Sequence of chain 55.A:
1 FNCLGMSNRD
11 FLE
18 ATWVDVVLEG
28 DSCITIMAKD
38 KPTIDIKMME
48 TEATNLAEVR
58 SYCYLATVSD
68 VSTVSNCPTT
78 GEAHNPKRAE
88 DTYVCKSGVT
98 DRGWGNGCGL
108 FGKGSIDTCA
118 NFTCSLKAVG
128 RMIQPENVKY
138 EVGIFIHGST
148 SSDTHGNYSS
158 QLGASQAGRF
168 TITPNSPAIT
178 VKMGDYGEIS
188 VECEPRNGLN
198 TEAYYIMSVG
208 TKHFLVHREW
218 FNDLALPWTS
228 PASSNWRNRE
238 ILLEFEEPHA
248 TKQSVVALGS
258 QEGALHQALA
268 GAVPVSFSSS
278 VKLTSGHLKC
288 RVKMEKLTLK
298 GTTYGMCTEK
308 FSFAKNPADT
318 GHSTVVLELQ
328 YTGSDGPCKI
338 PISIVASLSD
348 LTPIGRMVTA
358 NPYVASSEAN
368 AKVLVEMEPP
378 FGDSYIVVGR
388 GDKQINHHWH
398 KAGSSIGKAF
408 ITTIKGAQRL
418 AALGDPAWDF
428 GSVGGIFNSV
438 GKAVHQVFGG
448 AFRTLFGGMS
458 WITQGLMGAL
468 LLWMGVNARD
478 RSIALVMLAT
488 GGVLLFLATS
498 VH

This small molecule binds to this protein.
Small molecule (SMILES): CC(=O)N[C@@H]1[C@@H](O)[C@H](O)[C@@H](CO)O[C@H]1O

Binding-site contacts:
Ligand atom C5 contacts residue ASN154 of chain 55.A at 3.7 Å.
Ligand atom O7 contacts residue ASN154 of chain 55.A at 3.8 Å.
Ligand atom C2 contacts residue ASN154 of chain 55.A at 2.5 Å.
Ligand atom O5 contacts residue ASN154 of chain 55.A at 2.4 Å (h-bond).
Ligand atom C8 contacts residue ASN154 of chain 55.A at 4.2 Å.
Ligand atom N2 contacts residue ASN154 of chain 55.A at 2.9 Å (h-bond).
Ligand atom C4 contacts residue ASN154 of chain 55.A at 4.2 Å.
Ligand atom C1 contacts residue SER156 of chain 55.A at 4.3 Å.
Ligand atom C7 contacts residue ASN154 of chain 55.A at 3.5 Å.
Ligand atom C3 contacts residue ASN154 of chain 55.A at 3.8 Å.
Ligand atom C1 contacts residue ASN154 of chain 55.A at 1.4 Å.